Sequence of chain 2.A:
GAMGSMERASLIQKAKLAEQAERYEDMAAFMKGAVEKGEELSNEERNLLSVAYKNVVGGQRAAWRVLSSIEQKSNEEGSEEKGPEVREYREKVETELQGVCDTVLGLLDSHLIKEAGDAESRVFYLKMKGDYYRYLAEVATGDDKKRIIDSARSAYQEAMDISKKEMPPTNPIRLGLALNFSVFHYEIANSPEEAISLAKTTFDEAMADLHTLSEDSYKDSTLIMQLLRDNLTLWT

Binding-site contacts:
Ligand atom O contacts residue OQ31 of chain 2.G at 3.6 Å.
Ligand atom N contacts residue LEU179 of chain 2.A at 3.6 Å.
Ligand atom O2P contacts residue ARG134 of chain 2.A at 2.8 Å (salt-bridge).
Ligand atom CA contacts residue ASN231 of chain 2.A at 3.8 Å.
Ligand atom SG contacts residue OQ31 of chain 2.G at 2.0 Å (h-bond).
Ligand atom O contacts residue LEU179 of chain 2.A at 3.5 Å.
Ligand atom CB contacts residue GLU187 of chain 2.A at 3.5 Å.
Ligand atom O2P contacts residue TYR135 of chain 2.A at 2.6 Å (h-bond).
Ligand atom CA contacts residue GLU187 of chain 2.A at 3.7 Å.
Ligand atom P contacts residue ARG61 of chain 2.A at 3.7 Å.
Ligand atom CA contacts residue OQ31 of chain 2.G at 3.4 Å.
Ligand atom O3P contacts residue ARG61 of chain 2.A at 2.9 Å (salt-bridge).
Ligand atom CB contacts residue ASN180 of chain 2.A at 3.2 Å.
Ligand atom CB contacts residue ASN231 of chain 2.A at 3.7 Å.
Ligand atom C contacts residue ASN231 of chain 2.A at 3.7 Å.
Ligand atom CB contacts residue ASN231 of chain 2.A at 3.6 Å.
Ligand atom O contacts residue ASN231 of chain 2.A at 2.8 Å (h-bond).
Ligand atom CA contacts residue ASN180 of chain 2.A at 3.7 Å.
Ligand atom C contacts residue GLU187 of chain 2.A at 3.7 Å.
Ligand atom CB contacts residue TRP235 of chain 2.A at 3.6 Å (hydrophobic).
Ligand atom N contacts residue ASN231 of chain 2.A at 2.9 Å (h-bond).
Ligand atom CE contacts residue ASP230 of chain 2.A at 3.6 Å.
Ligand atom C contacts residue OQ31 of chain 2.G at 3.7 Å.
Ligand atom CD contacts residue ASP230 of chain 2.A at 3.7 Å.
Ligand atom N contacts residue OQ31 of chain 2.G at 3.6 Å.
Ligand atom P contacts residue ARG134 of chain 2.A at 3.8 Å.
Ligand atom O contacts residue VAL183 of chain 2.A at 3.4 Å.
Ligand atom O1P contacts residue ARG61 of chain 2.A at 2.8 Å (salt-bridge).
Ligand atom CA contacts residue LEU179 of chain 2.A at 3.8 Å (hydrophobic).
Ligand atom C contacts residue ASN180 of chain 2.A at 3.6 Å.
Ligand atom CA contacts residue ASN180 of chain 2.A at 3.5 Å.
Ligand atom N contacts residue GLU187 of chain 2.A at 2.8 Å (salt-bridge).
Ligand atom NZ contacts residue ASP230 of chain 2.A at 2.8 Å (salt-bridge).
Ligand atom CB contacts residue ASN180 of chain 2.A at 3.4 Å.
Ligand atom CB contacts residue OQ31 of chain 2.G at 2.8 Å.
Ligand atom N contacts residue ASN180 of chain 2.A at 2.8 Å (h-bond).
Ligand atom CA contacts residue ASN231 of chain 2.A at 3.7 Å.
Ligand atom C contacts residue LEU179 of chain 2.A at 3.6 Å (hydrophobic).
Ligand atom CA contacts residue GLU187 of chain 2.A at 3.7 Å.
Ligand atom O3P contacts residue ARG134 of chain 2.A at 2.8 Å (salt-bridge).

The small molecule below binds the protein below.
Small molecule (SMILES): CC(C)[C@@H](C=O)NC(=O)[C@@H](NC(=O)[C@H](CS)NC(=O)[C@H](COP(=O)(O)O)NC(=O)[C@H](CCCCN)NC(=O)[C@H](C)NC(=O)[C@H](C)N)[C@@H](C)O